Sequence of chain 1.B:
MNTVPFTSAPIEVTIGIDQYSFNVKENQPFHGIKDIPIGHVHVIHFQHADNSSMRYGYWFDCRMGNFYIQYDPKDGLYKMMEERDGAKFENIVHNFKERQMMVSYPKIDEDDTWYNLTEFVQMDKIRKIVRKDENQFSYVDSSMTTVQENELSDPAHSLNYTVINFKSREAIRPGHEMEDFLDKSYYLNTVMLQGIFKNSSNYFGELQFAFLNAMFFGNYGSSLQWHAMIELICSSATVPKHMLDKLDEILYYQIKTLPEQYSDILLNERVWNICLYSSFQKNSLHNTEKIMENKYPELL

This protein binds this small molecule.
Small molecule (SMILES): C[C@H](SCCO)C(=O)Nc1cccc(Cl)c1

Binding-site contacts:
Ligand atom N contacts residue GLU214 of chain 1.B at 3.1 Å (salt-bridge).
Ligand atom C3 contacts residue GLU214 of chain 1.B at 3.8 Å.
Ligand atom S contacts residue LYS132 of chain 1.B at 3.9 Å.
Ligand atom C4 contacts residue ASN210 of chain 1.B at 3.5 Å.
Ligand atom C5 contacts residue LYS129 of chain 1.B at 3.6 Å.
Ligand atom N contacts residue PHE205 of chain 1.B at 4.0 Å.
Ligand atom O contacts residue LYS129 of chain 1.B at 3.9 Å.
Ligand atom C6 contacts residue LYS129 of chain 1.B at 3.6 Å.
Ligand atom O1 contacts residue THR170 of chain 1.B at 2.8 Å (h-bond).
Ligand atom C1 contacts residue THR170 of chain 1.B at 3.9 Å.
Ligand atom C6 contacts residue GLU214 of chain 1.B at 3.7 Å.
Ligand atom O1 contacts residue ILE204 of chain 1.B at 4.0 Å.
Ligand atom C9 contacts residue THR170 of chain 1.B at 4.0 Å.
Ligand atom CL contacts residue ILE130 of chain 1.B at 3.8 Å.
Ligand atom C1 contacts residue GLU214 of chain 1.B at 3.5 Å.
Ligand atom C7 contacts residue GLU214 of chain 1.B at 3.7 Å.
Ligand atom C5 contacts residue ASN210 of chain 1.B at 3.8 Å.
Ligand atom C6 contacts residue GLY213 of chain 1.B at 3.5 Å.
Ligand atom CL contacts residue PHE217 of chain 1.B at 3.4 Å.
Ligand atom C9 contacts residue ASN168 of chain 1.B at 3.4 Å.
Ligand atom C7 contacts residue LYS129 of chain 1.B at 3.8 Å.
Ligand atom C10 contacts residue ASN168 of chain 1.B at 3.6 Å.
Ligand atom C7 contacts residue GLY213 of chain 1.B at 3.7 Å.
Ligand atom C5 contacts residue GLY213 of chain 1.B at 3.8 Å.
Ligand atom C4 contacts residue LYS129 of chain 1.B at 4.0 Å.
Ligand atom C5 contacts residue GLU214 of chain 1.B at 3.9 Å.
Ligand atom CL contacts residue VAL125 of chain 1.B at 4.1 Å.
Ligand atom C contacts residue PHE205 of chain 1.B at 4.2 Å (hydrophobic).
Ligand atom C2 contacts residue GLU214 of chain 1.B at 3.8 Å.
Ligand atom O contacts residue LYS132 of chain 1.B at 3.7 Å.
Ligand atom C6 contacts residue PHE124 of chain 1.B at 3.6 Å (hydrophobic).
Ligand atom C contacts residue ILE204 of chain 1.B at 3.7 Å (hydrophobic).
Ligand atom C9 contacts residue ILE133 of chain 1.B at 3.1 Å (hydrophobic).
Ligand atom C3 contacts residue ASN210 of chain 1.B at 4.1 Å.
Ligand atom C8 contacts residue GLU214 of chain 1.B at 3.7 Å.
Ligand atom S contacts residue ILE133 of chain 1.B at 4.2 Å.
Ligand atom C4 contacts residue GLU214 of chain 1.B at 4.1 Å.
Ligand atom C5 contacts residue PHE124 of chain 1.B at 3.7 Å (hydrophobic).
Ligand atom C10 contacts residue THR170 of chain 1.B at 3.7 Å.
Ligand atom CL contacts residue GLY213 of chain 1.B at 4.0 Å.